Binding-site contacts:
Ligand atom N2 contacts residue ASN12 of chain 2.E at 3.8 Å.
Ligand atom C2 contacts residue ASN12 of chain 2.E at 3.3 Å.
Ligand atom C5 contacts residue ASN12 of chain 2.E at 4.1 Å.
Ligand atom C7 contacts residue ASN12 of chain 2.E at 3.9 Å.
Ligand atom O5 contacts residue ASN12 of chain 2.E at 2.7 Å (h-bond).
Ligand atom O7 contacts residue ASN12 of chain 2.E at 3.6 Å.
Ligand atom C1 contacts residue ASN12 of chain 2.E at 2.2 Å.

A protein and the small-molecule ligand that binds it are described below.
Small molecule (SMILES): CC(=O)N[C@H]1[C@H](O[C@H]2[C@H](O)[C@@H](NC(C)=O)CO[C@@H]2CO)O[C@H](CO)[C@@H](O)[C@@H]1O

Sequence of chain 2.E:
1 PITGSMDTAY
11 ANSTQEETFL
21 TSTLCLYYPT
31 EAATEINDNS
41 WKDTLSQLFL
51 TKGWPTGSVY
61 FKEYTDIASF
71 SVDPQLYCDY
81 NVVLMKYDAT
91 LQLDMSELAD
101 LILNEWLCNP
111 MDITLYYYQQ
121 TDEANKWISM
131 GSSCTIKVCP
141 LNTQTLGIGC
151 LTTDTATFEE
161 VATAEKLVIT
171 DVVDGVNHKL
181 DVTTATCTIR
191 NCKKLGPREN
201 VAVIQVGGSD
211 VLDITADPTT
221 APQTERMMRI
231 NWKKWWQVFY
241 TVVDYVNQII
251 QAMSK